Binding-site contacts:
Ligand atom O4' contacts residue LYS143 of chain 25.F at 4.2 Å.
Ligand atom C2 contacts residue TRP47 of chain 25.F at 3.4 Å (hydrophobic).
Ligand atom O3' contacts residue GLU140 of chain 25.F at 4.4 Å.
Ligand atom C3' contacts residue GLU140 of chain 25.F at 3.8 Å.
Ligand atom N7 contacts residue LYS143 of chain 25.F at 3.8 Å.
Ligand atom C8 contacts residue LYS143 of chain 25.F at 2.7 Å.
Ligand atom N9 contacts residue TRP47 of chain 25.F at 3.3 Å.
Ligand atom C8 contacts residue TRP47 of chain 25.F at 3.6 Å (hydrophobic).
Ligand atom O4' contacts residue GLU140 of chain 25.F at 3.0 Å (salt-bridge).
Ligand atom C5 contacts residue TRP47 of chain 25.F at 3.8 Å (hydrophobic).
Ligand atom C1' contacts residue LYS143 of chain 25.F at 3.2 Å.
Ligand atom C4' contacts residue GLU140 of chain 25.F at 3.4 Å.
Ligand atom N9 contacts residue LYS143 of chain 25.F at 3.2 Å (salt-bridge).
Ligand atom O2' contacts residue GLU140 of chain 25.F at 2.3 Å (salt-bridge).
Ligand atom N9 contacts residue GLU140 of chain 25.F at 4.1 Å.
Ligand atom C1' contacts residue GLU140 of chain 25.F at 2.7 Å.
Ligand atom N6 contacts residue TRP47 of chain 25.F at 4.2 Å.
Ligand atom C6 contacts residue TRP47 of chain 25.F at 3.7 Å (hydrophobic).
Ligand atom C2' contacts residue LYS143 of chain 25.F at 3.7 Å.
Ligand atom N1 contacts residue TRP47 of chain 25.F at 3.7 Å.
Ligand atom C4 contacts residue TRP47 of chain 25.F at 3.3 Å (hydrophobic).
Ligand atom N3 contacts residue TRP47 of chain 25.F at 3.4 Å.
Ligand atom O4' contacts residue LYS143 of chain 25.F at 4.4 Å.
Ligand atom O2' contacts residue LYS143 of chain 25.F at 3.8 Å.
Ligand atom C5' contacts residue ARG90 of chain 25.F at 4.3 Å.
Ligand atom C2' contacts residue GLU140 of chain 25.F at 3.0 Å.
Ligand atom N7 contacts residue TRP47 of chain 25.F at 3.6 Å.
Ligand atom O4' contacts residue TRP47 of chain 25.F at 3.4 Å.
Ligand atom C1' contacts residue TRP47 of chain 25.F at 3.7 Å (hydrophobic).

A small-molecule ligand and the protein it binds are described below.
Small molecule (SMILES): Nc1ncnc2c1ncn2[C@@H]1O[C@H]([C@@H]2O[C@@H]3[C@H](O[P](=O)(O)O2)[C@@H](CO[P](=O)(O)O[C@H]2[C@@H](O)[C@H](n4cnc5c(N)ncnc54)O[C@@H]2COP(=O)=O)O[C@H]3n2ccc(=O)[nH]c2=O)[C@@H](O[P](=O)(O)OC[C@H]2O[C@@H](n3ccc(=O)[nH]c3=O)[C@H](O)[C@@H]2O)[C@H]1O

Sequence of chain 25.F:
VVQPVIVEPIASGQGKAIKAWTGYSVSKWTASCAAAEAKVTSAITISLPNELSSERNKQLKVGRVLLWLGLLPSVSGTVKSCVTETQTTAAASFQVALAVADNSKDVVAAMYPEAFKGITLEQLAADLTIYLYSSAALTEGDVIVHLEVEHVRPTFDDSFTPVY